The protein below binds the small molecule below.
Small molecule (SMILES): Nc1ccn([C@@H]2O[C@H](CO[P](=O)(O)O[C@H]3[C@@H](O)[C@H](n4ccc(N)nc4=O)O[C@@H]3CO[P](=O)(O)O[C@H]3[C@@H](O)[C@H](n4ccc(N)nc4=O)O[C@@H]3CO)[C@@H](O)[C@H]2O)c(=O)n1

Sequence of chain 2.C:
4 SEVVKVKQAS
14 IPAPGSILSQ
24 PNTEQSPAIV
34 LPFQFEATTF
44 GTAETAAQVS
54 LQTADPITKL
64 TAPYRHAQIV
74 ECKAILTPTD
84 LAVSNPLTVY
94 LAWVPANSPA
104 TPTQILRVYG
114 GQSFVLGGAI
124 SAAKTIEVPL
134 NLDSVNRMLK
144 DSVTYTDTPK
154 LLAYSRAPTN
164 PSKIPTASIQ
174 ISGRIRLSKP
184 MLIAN

Binding-site contacts:
Ligand atom OP1 contacts residue PRO132 of chain 2.C at 3.6 Å.
Ligand atom OP2 contacts residue LYS10 of chain 2.C at 2.9 Å.
Ligand atom C4' contacts residue GLU74 of chain 2.C at 3.9 Å.
Ligand atom C2' contacts residue ASN134 of chain 2.C at 4.3 Å.
Ligand atom P contacts residue LYS8 of chain 2.C at 3.0 Å.
Ligand atom P contacts residue LYS10 of chain 2.C at 4.0 Å.
Ligand atom C1' contacts residue GLU74 of chain 2.C at 3.8 Å.
Ligand atom OP1 contacts residue ASN134 of chain 2.C at 4.2 Å.
Ligand atom O2' contacts residue LEU135 of chain 2.C at 4.3 Å.
Ligand atom O3' contacts residue LYS8 of chain 2.C at 3.8 Å.
Ligand atom C2' contacts residue GLU74 of chain 2.C at 4.1 Å.
Ligand atom OP2 contacts residue LYS8 of chain 2.C at 2.9 Å (salt-bridge).
Ligand atom O2' contacts residue ASN134 of chain 2.C at 3.2 Å (h-bond).
Ligand atom O5' contacts residue LYS8 of chain 2.C at 4.5 Å.
Ligand atom O3' contacts residue ASN134 of chain 2.C at 4.2 Å.
Ligand atom O2' contacts residue GLU74 of chain 2.C at 3.2 Å.
Ligand atom OP1 contacts residue LYS8 of chain 2.C at 2.6 Å (salt-bridge).
Ligand atom OP1 contacts residue LYS10 of chain 2.C at 4.3 Å.
Ligand atom O4' contacts residue GLU74 of chain 2.C at 3.7 Å.